Binding-site contacts:
Ligand atom C6 contacts residue ARG88 of chain 1.A at 3.9 Å.
Ligand atom C5 contacts residue ARG88 of chain 1.A at 3.9 Å.
Ligand atom O5 contacts residue ARG88 of chain 1.A at 3.0 Å (salt-bridge).
Ligand atom O2 contacts residue THR77 of chain 2.A at 3.9 Å.
Ligand atom C17 contacts residue TYR61 of chain 2.A at 3.8 Å (hydrophobic).
Ligand atom C4 contacts residue THR86 of chain 1.A at 3.4 Å.
Ligand atom C15 contacts residue ASP73 of chain 2.A at 3.9 Å.
Ligand atom O8 contacts residue ARG88 of chain 1.A at 3.6 Å.
Ligand atom C17 contacts residue SER122 of chain 1.A at 3.8 Å.
Ligand atom C15 contacts residue GLY74 of chain 2.A at 4.0 Å.
Ligand atom O3 contacts residue ARG114 of chain 2.A at 3.0 Å (salt-bridge).
Ligand atom C3 contacts residue ARG114 of chain 2.A at 3.8 Å.
Ligand atom N1 contacts residue ARG88 of chain 1.A at 3.2 Å (salt-bridge).
Ligand atom C16 contacts residue SER122 of chain 1.A at 3.6 Å.
Ligand atom O7 contacts residue ARG88 of chain 1.A at 3.6 Å.
Ligand atom C2 contacts residue ARG114 of chain 2.A at 4.0 Å.
Ligand atom C4 contacts residue SER85 of chain 1.A at 3.8 Å.
Ligand atom O3 contacts residue THR77 of chain 2.A at 2.7 Å (h-bond).
Ligand atom C15 contacts residue SER122 of chain 1.A at 3.8 Å.
Ligand atom C6 contacts residue THR86 of chain 1.A at 3.4 Å.
Ligand atom C15 contacts residue TYR61 of chain 2.A at 3.9 Å (hydrophobic).
Ligand atom O4 contacts residue THR77 of chain 2.A at 3.4 Å (h-bond).
Ligand atom C17 contacts residue THR49 of chain 1.A at 3.8 Å.
Ligand atom O2 contacts residue ARG114 of chain 2.A at 2.8 Å (salt-bridge).
Ligand atom C6 contacts residue TYR51 of chain 1.A at 3.7 Å (hydrophobic).
Ligand atom C3 contacts residue THR77 of chain 2.A at 3.8 Å.
Ligand atom O8 contacts residue TYR61 of chain 2.A at 4.0 Å.
Ligand atom C8 contacts residue ARG88 of chain 1.A at 3.4 Å.
Ligand atom C5 contacts residue THR86 of chain 1.A at 4.0 Å.
Ligand atom C16 contacts residue GLY74 of chain 2.A at 4.0 Å.
Ligand atom N2 contacts residue ASP73 of chain 2.A at 3.6 Å.
Ligand atom C7 contacts residue ARG88 of chain 1.A at 3.1 Å.
Ligand atom C1 contacts residue ARG88 of chain 1.A at 3.7 Å.
Ligand atom O4 contacts residue ARG88 of chain 1.A at 3.2 Å (salt-bridge).
Ligand atom O4 contacts residue GLY87 of chain 1.A at 3.5 Å.
Ligand atom C16 contacts residue TYR61 of chain 2.A at 3.7 Å (hydrophobic).
Ligand atom C18 contacts residue ASP73 of chain 2.A at 3.3 Å.
Ligand atom C14 contacts residue SER122 of chain 1.A at 4.0 Å.
Ligand atom O4 contacts residue THR86 of chain 1.A at 2.8 Å (h-bond).
Ligand atom C16 contacts residue THR49 of chain 1.A at 3.7 Å.

Sequence of chain 1.A:
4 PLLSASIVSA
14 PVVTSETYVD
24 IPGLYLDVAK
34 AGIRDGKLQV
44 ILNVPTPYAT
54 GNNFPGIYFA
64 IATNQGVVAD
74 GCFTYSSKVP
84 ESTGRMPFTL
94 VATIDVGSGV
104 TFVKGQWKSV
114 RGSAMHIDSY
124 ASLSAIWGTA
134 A

Sequence of chain 2.A:
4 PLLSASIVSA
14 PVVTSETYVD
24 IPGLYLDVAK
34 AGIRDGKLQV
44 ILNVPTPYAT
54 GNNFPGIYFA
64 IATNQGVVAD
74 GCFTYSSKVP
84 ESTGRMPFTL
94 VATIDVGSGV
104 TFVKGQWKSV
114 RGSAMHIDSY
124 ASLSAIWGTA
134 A

A protein and the small-molecule ligand that binds it are described below.
Small molecule (SMILES): C[C@@H]1O[C@H](NC(=O)c2ccc(-c3cccc(CN)c3)o2)[C@@H](O)[C@H](O)[C@@H]1O